Sequence of chain 39.D:
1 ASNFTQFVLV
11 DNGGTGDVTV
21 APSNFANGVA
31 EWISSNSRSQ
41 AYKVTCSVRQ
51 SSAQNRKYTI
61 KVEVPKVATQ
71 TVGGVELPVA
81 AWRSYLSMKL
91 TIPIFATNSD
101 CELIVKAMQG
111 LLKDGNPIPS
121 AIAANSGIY

Sequence of chain 39.C:
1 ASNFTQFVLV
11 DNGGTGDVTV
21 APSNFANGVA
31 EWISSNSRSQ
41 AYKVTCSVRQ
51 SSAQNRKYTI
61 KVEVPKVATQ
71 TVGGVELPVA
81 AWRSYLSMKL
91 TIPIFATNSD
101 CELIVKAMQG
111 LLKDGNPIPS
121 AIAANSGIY

This protein binds this small molecule.
Small molecule (SMILES): Nc1ccn([C@@H]2O[C@H](CO[P](=O)(O)O[C@H]3[C@@H](O)[C@H](n4cnc5c(N)ncnc54)O[C@@H]3CO[P](=O)(O)O[C@H]3[C@@H](O)[C@H](n4cnc5c(=O)nc(N)[nH]c54)O[C@@H]3CO[P](=O)(O)O[C@H]3[C@@H](O)[C@H](n4cnc5c(N)ncnc54)O[C@@H]3CO[P](=O)(O)O[C@H]3[C@@H](O)[C@H](n4cnc5c(N)ncnc54)O[C@@H]3CO[P](=O)(O)O[C@H]3[C@@H](O)[C@H](n4ccc(=O)[nH]c4=O)O[C@@H]3CO[P](=O)(O)O[C@H]3[C@@H](O)[C@H](n4ccc(N)nc4=O)O[C@@H]3CO[P](=O)(O)O[C@H]3[C@@H](O)[C@H](n4ccc(=O)[nH]c4=O)O[C@@H]3CO[P](=O)(O)O[C@H]3[C@@H](O)[C@H](n4cnc5c(=O)nc(N)[nH]c54)O[C@@H]3COPO)[C@@H](O)[C@H]2O)c(=O)n1

Binding-site contacts:
Ligand atom O2' contacts residue GLU63 of chain 39.C at 3.6 Å.
Ligand atom C5' contacts residue TYR85 of chain 39.C at 3.7 Å (hydrophobic).
Ligand atom OP2 contacts residue LYS89 of chain 39.D at 3.5 Å (salt-bridge).
Ligand atom OP1 contacts residue SER51 of chain 39.D at 2.8 Å (h-bond).
Ligand atom OP1 contacts residue LYS57 of chain 39.D at 2.8 Å.
Ligand atom OP2 contacts residue TYR85 of chain 39.C at 2.9 Å (h-bond).
Ligand atom OP2 contacts residue LYS57 of chain 39.D at 2.6 Å (salt-bridge).
Ligand atom N7 contacts residue LYS61 of chain 39.C at 3.5 Å.
Ligand atom N6 contacts residue THR91 of chain 39.D at 3.4 Å (h-bond).
Ligand atom O5' contacts residue ARG49 of chain 39.D at 3.6 Å (salt-bridge).
Ligand atom OP2 contacts residue LYS57 of chain 39.D at 3.2 Å (salt-bridge).
Ligand atom OP2 contacts residue LYS89 of chain 39.D at 3.4 Å (salt-bridge).
Ligand atom P contacts residue LYS89 of chain 39.D at 3.4 Å.
Ligand atom OP2 contacts residue ASN55 of chain 39.D at 3.5 Å (h-bond).
Ligand atom N7 contacts residue TYR85 of chain 39.C at 3.6 Å.
Ligand atom OP1 contacts residue LYS89 of chain 39.D at 3.3 Å (salt-bridge).
Ligand atom N6 contacts residue THR59 of chain 39.C at 2.9 Å (h-bond).
Ligand atom C8 contacts residue THR45 of chain 39.C at 3.6 Å.
Ligand atom C6 contacts residue THR45 of chain 39.C at 3.5 Å.
Ligand atom O5' contacts residue LYS57 of chain 39.D at 3.1 Å (salt-bridge).
Ligand atom OP1 contacts residue SER52 of chain 39.D at 2.9 Å (h-bond).
Ligand atom P contacts residue ARG49 of chain 39.D at 3.2 Å.
Ligand atom OP2 contacts residue SER51 of chain 39.D at 3.5 Å (h-bond).
Ligand atom C8 contacts residue TYR85 of chain 39.C at 3.7 Å (hydrophobic).
Ligand atom OP1 contacts residue ARG49 of chain 39.D at 2.5 Å (salt-bridge).
Ligand atom N1 contacts residue SER47 of chain 39.C at 2.8 Å (h-bond).
Ligand atom C6 contacts residue TYR85 of chain 39.C at 3.7 Å (hydrophobic).
Ligand atom O3' contacts residue SER51 of chain 39.D at 3.4 Å.
Ligand atom C5' contacts residue ARG49 of chain 39.D at 3.1 Å.
Ligand atom N7 contacts residue THR45 of chain 39.C at 2.5 Å (h-bond).
Ligand atom N1 contacts residue THR59 of chain 39.C at 3.5 Å.
Ligand atom C5 contacts residue TYR85 of chain 39.C at 3.7 Å (hydrophobic).
Ligand atom OP2 contacts residue LYS43 of chain 39.C at 3.0 Å (salt-bridge).
Ligand atom C2 contacts residue SER47 of chain 39.C at 3.2 Å.
Ligand atom OP1 contacts residue ASN55 of chain 39.D at 3.4 Å (h-bond).
Ligand atom O3' contacts residue ARG49 of chain 39.D at 3.0 Å (salt-bridge).
Ligand atom C5 contacts residue THR45 of chain 39.C at 3.2 Å.
Ligand atom N6 contacts residue THR45 of chain 39.C at 2.9 Å (h-bond).
Ligand atom P contacts residue LYS57 of chain 39.D at 3.2 Å.
Ligand atom P contacts residue SER51 of chain 39.D at 3.4 Å.